This small molecule binds to this protein.
Small molecule (SMILES): Nc1ncnc2c1ncn2[C@@H]1O[C@H](CNS(N)(=O)=O)[C@@H](O)[C@H]1O

Binding-site contacts:
Ligand atom N6 contacts residue ALA530 of chain 1.C at 3.7 Å.
Ligand atom O3' contacts residue ASP452 of chain 1.C at 2.8 Å (salt-bridge).
Ligand atom C4' contacts residue ASP452 of chain 1.C at 3.7 Å.
Ligand atom N18 contacts residue GLY76 of chain 1.D at 1.3 Å.
Ligand atom O2S contacts residue MG1 of chain 1.P at 2.3 Å.
Ligand atom C3' contacts residue ASP452 of chain 1.C at 3.5 Å.
Ligand atom N6 contacts residue VAL502 of chain 1.C at 3.0 Å (h-bond).
Ligand atom N7 contacts residue LEU525 of chain 1.C at 3.5 Å.
Ligand atom S contacts residue GLY76 of chain 1.D at 2.6 Å.
Ligand atom O4' contacts residue ALA524 of chain 1.C at 3.2 Å (h-bond).
Ligand atom C4' contacts residue ALA524 of chain 1.C at 3.7 Å (hydrophobic).
Ligand atom O2S contacts residue POP1 of chain 1.R at 3.0 Å (h-bond).
Ligand atom C5 contacts residue LEU525 of chain 1.C at 3.3 Å (hydrophobic).
Ligand atom O3S contacts residue GLY76 of chain 1.D at 3.0 Å.
Ligand atom O3S contacts residue ARG463 of chain 1.C at 3.1 Å (salt-bridge).
Ligand atom N18 contacts residue ASP526 of chain 1.C at 3.7 Å.
Ligand atom C5' contacts residue GLY76 of chain 1.D at 3.6 Å.
Ligand atom C2' contacts residue ASP452 of chain 1.C at 3.5 Å.
Ligand atom O3S contacts residue GLN464 of chain 1.C at 3.4 Å (h-bond).
Ligand atom O2' contacts residue ASP452 of chain 1.C at 2.4 Å (salt-bridge).
Ligand atom C6 contacts residue VAL502 of chain 1.C at 3.5 Å (hydrophobic).
Ligand atom N7 contacts residue ASN527 of chain 1.C at 3.2 Å (h-bond).
Ligand atom N1 contacts residue VAL502 of chain 1.C at 2.6 Å (h-bond).
Ligand atom S contacts residue POP1 of chain 1.R at 3.3 Å (h-bond).
Ligand atom C4 contacts residue LEU525 of chain 1.C at 3.5 Å (hydrophobic).
Ligand atom C8 contacts residue ASN527 of chain 1.C at 3.5 Å.
Ligand atom N1 contacts residue ARG501 of chain 1.C at 3.3 Å.
Ligand atom O2' contacts residue ASP454 of chain 1.C at 3.2 Å.
Ligand atom O3S contacts residue POP1 of chain 1.R at 3.2 Å (h-bond).
Ligand atom O3' contacts residue LYS476 of chain 1.C at 3.0 Å (salt-bridge).
Ligand atom O2S contacts residue ASP526 of chain 1.C at 3.6 Å.
Ligand atom C1' contacts residue ASP452 of chain 1.C at 3.2 Å.
Ligand atom N5' contacts residue GLY76 of chain 1.D at 3.4 Å.
Ligand atom C5' contacts residue ASP526 of chain 1.C at 3.5 Å.
Ligand atom O2S contacts residue ARG463 of chain 1.C at 3.3 Å (salt-bridge).
Ligand atom N5' contacts residue POP1 of chain 1.R at 3.2 Å (h-bond).
Ligand atom O3S contacts residue ALA426 of chain 1.C at 3.2 Å (h-bond).
Ligand atom C2 contacts residue VAL502 of chain 1.C at 3.6 Å (hydrophobic).
Ligand atom S contacts residue MG1 of chain 1.P at 3.6 Å.
Ligand atom C8 contacts residue ASP526 of chain 1.C at 3.0 Å.

Sequence of chain 1.C:
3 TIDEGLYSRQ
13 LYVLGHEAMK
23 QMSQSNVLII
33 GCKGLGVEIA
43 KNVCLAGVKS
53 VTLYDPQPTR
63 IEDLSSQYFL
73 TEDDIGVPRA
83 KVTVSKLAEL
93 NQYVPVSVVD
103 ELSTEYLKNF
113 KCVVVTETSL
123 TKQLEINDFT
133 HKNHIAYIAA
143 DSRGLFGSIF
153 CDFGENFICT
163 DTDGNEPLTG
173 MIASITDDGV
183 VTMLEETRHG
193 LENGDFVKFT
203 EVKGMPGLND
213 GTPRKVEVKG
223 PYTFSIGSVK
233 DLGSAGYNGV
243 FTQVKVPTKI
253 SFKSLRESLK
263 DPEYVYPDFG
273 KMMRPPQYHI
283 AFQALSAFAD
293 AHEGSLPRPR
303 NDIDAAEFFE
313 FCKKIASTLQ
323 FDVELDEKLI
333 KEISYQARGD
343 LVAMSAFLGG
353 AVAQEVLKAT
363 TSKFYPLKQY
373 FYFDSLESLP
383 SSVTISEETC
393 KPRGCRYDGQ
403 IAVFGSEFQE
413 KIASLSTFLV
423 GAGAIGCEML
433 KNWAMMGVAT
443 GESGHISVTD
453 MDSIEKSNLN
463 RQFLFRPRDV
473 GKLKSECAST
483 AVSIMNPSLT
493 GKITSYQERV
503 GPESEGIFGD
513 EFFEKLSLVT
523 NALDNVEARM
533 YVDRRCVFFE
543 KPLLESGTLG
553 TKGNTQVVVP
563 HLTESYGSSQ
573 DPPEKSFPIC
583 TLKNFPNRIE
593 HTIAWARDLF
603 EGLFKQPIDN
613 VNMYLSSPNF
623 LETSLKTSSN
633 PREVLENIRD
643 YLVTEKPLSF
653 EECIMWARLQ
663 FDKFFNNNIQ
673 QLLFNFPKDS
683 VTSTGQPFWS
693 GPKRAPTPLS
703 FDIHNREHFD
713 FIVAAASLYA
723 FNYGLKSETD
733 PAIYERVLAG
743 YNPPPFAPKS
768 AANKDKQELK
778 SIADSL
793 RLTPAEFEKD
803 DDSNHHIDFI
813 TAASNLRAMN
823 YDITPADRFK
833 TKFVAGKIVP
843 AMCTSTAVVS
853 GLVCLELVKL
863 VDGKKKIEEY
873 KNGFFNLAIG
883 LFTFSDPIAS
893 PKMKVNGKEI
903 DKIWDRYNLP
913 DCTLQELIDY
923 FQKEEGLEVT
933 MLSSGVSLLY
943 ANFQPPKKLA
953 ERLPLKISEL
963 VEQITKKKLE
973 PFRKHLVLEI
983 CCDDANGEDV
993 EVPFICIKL

Sequence of chain 1.D:
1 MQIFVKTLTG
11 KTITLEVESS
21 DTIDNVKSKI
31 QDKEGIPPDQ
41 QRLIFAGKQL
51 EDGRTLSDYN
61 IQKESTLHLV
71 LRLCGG